Sequence of chain 1.A:
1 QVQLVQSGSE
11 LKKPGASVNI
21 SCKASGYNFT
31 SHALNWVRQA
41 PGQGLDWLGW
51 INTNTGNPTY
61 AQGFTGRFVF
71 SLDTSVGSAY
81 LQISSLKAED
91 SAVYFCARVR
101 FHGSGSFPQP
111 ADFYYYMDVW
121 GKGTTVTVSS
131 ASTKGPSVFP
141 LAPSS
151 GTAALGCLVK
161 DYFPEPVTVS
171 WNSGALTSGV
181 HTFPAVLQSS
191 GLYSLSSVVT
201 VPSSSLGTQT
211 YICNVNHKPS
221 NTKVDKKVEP

Binding-site contacts:
Ligand atom C7 contacts residue ASP73 of chain 1.A at 4.1 Å.
Ligand atom O2 contacts residue ASP73 of chain 1.A at 4.1 Å.
Ligand atom N2 contacts residue SER71 of chain 1.A at 3.1 Å (h-bond).
Ligand atom C3 contacts residue ASN19 of chain 1.A at 3.8 Å.
Ligand atom C2 contacts residue ASP73 of chain 1.A at 3.8 Å.
Ligand atom O7 contacts residue ASN19 of chain 1.A at 4.2 Å.
Ligand atom C3 contacts residue SER71 of chain 1.A at 3.5 Å.
Ligand atom O3 contacts residue ASP73 of chain 1.A at 4.0 Å.
Ligand atom C5 contacts residue ASN19 of chain 1.A at 3.6 Å.
Ligand atom C2 contacts residue SER71 of chain 1.A at 3.9 Å.
Ligand atom C7 contacts residue SER71 of chain 1.A at 3.5 Å.
Ligand atom C4 contacts residue ASN19 of chain 1.A at 4.2 Å.
Ligand atom O3 contacts residue SER71 of chain 1.A at 3.7 Å.
Ligand atom C1 contacts residue TYR80 of chain 1.A at 4.1 Å (hydrophobic).
Ligand atom C1 contacts residue ASN19 of chain 1.A at 1.5 Å.
Ligand atom O6 contacts residue ASP73 of chain 1.A at 4.4 Å.
Ligand atom C3 contacts residue ASP73 of chain 1.A at 4.3 Å.
Ligand atom C4 contacts residue ASP73 of chain 1.A at 4.4 Å.
Ligand atom N2 contacts residue ASN19 of chain 1.A at 2.9 Å (h-bond).
Ligand atom C7 contacts residue ASN19 of chain 1.A at 3.8 Å.
Ligand atom N2 contacts residue TYR80 of chain 1.A at 3.9 Å.
Ligand atom N2 contacts residue GLN82 of chain 1.A at 4.2 Å.
Ligand atom C8 contacts residue ASP73 of chain 1.A at 2.8 Å.
Ligand atom C8 contacts residue GLN82 of chain 1.A at 3.1 Å.
Ligand atom C8 contacts residue SER71 of chain 1.A at 3.4 Å.
Ligand atom O7 contacts residue GLN82 of chain 1.A at 4.0 Å.
Ligand atom O6 contacts residue TYR80 of chain 1.A at 4.3 Å.
Ligand atom C5 contacts residue TYR80 of chain 1.A at 4.0 Å (hydrophobic).
Ligand atom C6 contacts residue TYR80 of chain 1.A at 4.2 Å (hydrophobic).
Ligand atom C4 contacts residue TYR80 of chain 1.A at 4.4 Å (hydrophobic).
Ligand atom O6 contacts residue LEU72 of chain 1.A at 3.0 Å (h-bond).
Ligand atom O5 contacts residue ASN19 of chain 1.A at 2.3 Å (h-bond).
Ligand atom C7 contacts residue GLN82 of chain 1.A at 3.6 Å.
Ligand atom C8 contacts residue VAL69 of chain 1.A at 3.5 Å (hydrophobic).
Ligand atom C3 contacts residue TYR80 of chain 1.A at 4.1 Å (hydrophobic).
Ligand atom C6 contacts residue ASP73 of chain 1.A at 4.3 Å.
Ligand atom C2 contacts residue ASN19 of chain 1.A at 2.5 Å.
Ligand atom C8 contacts residue TYR80 of chain 1.A at 3.8 Å (hydrophobic).
Ligand atom C6 contacts residue LEU72 of chain 1.A at 3.5 Å (hydrophobic).
Ligand atom O4 contacts residue TYR80 of chain 1.A at 4.0 Å.

A protein and the small-molecule ligand that binds it are described below.
Small molecule (SMILES): CC(=O)N[C@H]1[C@H](O[C@H]2[C@H](O)[C@@H](NC(C)=O)CO[C@@H]2CO)O[C@H](CO)[C@@H](O[C@@H]2O[C@H](CO)[C@@H](O)[C@H](O)[C@@H]2O)[C@@H]1O